Binding-site contacts:
Ligand atom N2 contacts residue ASN67 of chain 50.A at 2.9 Å (h-bond).
Ligand atom O5 contacts residue ASN67 of chain 50.A at 2.4 Å (h-bond).
Ligand atom C5 contacts residue ASN67 of chain 50.A at 3.7 Å.
Ligand atom C8 contacts residue PHE90 of chain 50.A at 3.7 Å (hydrophobic).
Ligand atom C1 contacts residue ASN67 of chain 50.A at 1.4 Å.
Ligand atom C7 contacts residue ASN67 of chain 50.A at 3.9 Å.
Ligand atom C3 contacts residue ASN67 of chain 50.A at 3.8 Å.
Ligand atom C8 contacts residue ASN67 of chain 50.A at 4.3 Å.
Ligand atom O7 contacts residue ASN67 of chain 50.A at 4.3 Å.
Ligand atom C4 contacts residue ASN67 of chain 50.A at 4.2 Å.
Ligand atom C8 contacts residue MET118 of chain 50.A at 4.3 Å (hydrophobic).
Ligand atom C2 contacts residue ASN67 of chain 50.A at 2.5 Å.

The protein below binds the small molecule below.
Small molecule (SMILES): CC(=O)N[C@@H]1[C@@H](O)[C@H](O)[C@@H](CO)O[C@H]1O

Sequence of chain 50.A:
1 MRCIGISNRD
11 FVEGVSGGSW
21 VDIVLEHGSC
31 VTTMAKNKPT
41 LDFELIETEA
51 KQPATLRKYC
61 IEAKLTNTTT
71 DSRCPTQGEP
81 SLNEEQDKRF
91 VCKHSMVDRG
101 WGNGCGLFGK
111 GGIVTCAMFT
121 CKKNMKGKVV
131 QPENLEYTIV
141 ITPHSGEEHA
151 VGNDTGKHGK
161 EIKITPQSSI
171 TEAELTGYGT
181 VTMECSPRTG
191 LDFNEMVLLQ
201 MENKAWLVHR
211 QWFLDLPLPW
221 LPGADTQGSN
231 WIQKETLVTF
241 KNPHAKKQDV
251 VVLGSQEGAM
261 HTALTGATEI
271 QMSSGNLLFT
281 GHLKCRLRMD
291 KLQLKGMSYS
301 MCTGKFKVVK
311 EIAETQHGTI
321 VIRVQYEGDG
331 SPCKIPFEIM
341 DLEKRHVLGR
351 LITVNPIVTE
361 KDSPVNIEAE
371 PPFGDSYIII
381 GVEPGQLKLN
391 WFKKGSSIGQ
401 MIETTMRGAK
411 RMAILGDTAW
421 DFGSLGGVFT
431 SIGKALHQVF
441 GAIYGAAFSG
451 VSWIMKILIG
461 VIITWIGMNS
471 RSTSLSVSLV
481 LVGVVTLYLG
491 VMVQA